Sequence of chain 1.A:
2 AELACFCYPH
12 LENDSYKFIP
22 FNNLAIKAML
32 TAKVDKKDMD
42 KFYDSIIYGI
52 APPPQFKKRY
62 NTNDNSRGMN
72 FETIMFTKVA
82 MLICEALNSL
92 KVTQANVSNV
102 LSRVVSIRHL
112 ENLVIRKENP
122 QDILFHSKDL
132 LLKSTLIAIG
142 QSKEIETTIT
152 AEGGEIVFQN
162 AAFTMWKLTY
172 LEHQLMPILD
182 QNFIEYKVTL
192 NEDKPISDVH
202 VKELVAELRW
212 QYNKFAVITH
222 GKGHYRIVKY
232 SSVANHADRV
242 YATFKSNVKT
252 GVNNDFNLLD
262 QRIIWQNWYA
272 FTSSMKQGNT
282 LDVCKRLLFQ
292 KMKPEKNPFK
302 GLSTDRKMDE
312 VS

Binding-site contacts:
Ligand atom O4' contacts residue ALA243 of chain 1.A at 3.6 Å.
Ligand atom O6 contacts residue THR244 of chain 1.A at 3.9 Å.
Ligand atom N7 contacts residue THR244 of chain 1.A at 3.7 Å.
Ligand atom C5 contacts residue THR244 of chain 1.A at 3.6 Å.
Ligand atom C4 contacts residue ARG240 of chain 1.A at 3.7 Å.
Ligand atom O2' contacts residue VAL105 of chain 1.A at 3.4 Å.
Ligand atom O4' contacts residue ARG240 of chain 1.A at 3.4 Å.
Ligand atom C5' contacts residue THR244 of chain 1.A at 3.3 Å.
Ligand atom OP2 contacts residue LYS223 of chain 1.A at 3.5 Å.
Ligand atom C5 contacts residue LYS223 of chain 1.A at 3.7 Å.
Ligand atom N1 contacts residue ARG104 of chain 1.A at 3.8 Å.
Ligand atom C6 contacts residue THR244 of chain 1.A at 3.7 Å.
Ligand atom N3 contacts residue ARG104 of chain 1.A at 3.5 Å (salt-bridge).
Ligand atom OP1 contacts residue ARG227 of chain 1.A at 3.2 Å (salt-bridge).
Ligand atom O6 contacts residue ASN248 of chain 1.A at 3.3 Å (h-bond).
Ligand atom O6 contacts residue LYS223 of chain 1.A at 3.3 Å (salt-bridge).
Ligand atom OP1 contacts residue ARG240 of chain 1.A at 3.1 Å (salt-bridge).
Ligand atom C1' contacts residue VAL105 of chain 1.A at 3.5 Å (hydrophobic).
Ligand atom C6 contacts residue LYS223 of chain 1.A at 3.8 Å.
Ligand atom C6 contacts residue ASN236 of chain 1.A at 3.5 Å.
Ligand atom C5 contacts residue ARG240 of chain 1.A at 3.8 Å.
Ligand atom N1 contacts residue ASN236 of chain 1.A at 3.3 Å (h-bond).
Ligand atom C6 contacts residue ARG104 of chain 1.A at 3.8 Å.
Ligand atom C8 contacts residue LYS223 of chain 1.A at 3.7 Å.
Ligand atom C8 contacts residue ARG240 of chain 1.A at 3.9 Å.
Ligand atom C5' contacts residue ARG240 of chain 1.A at 3.8 Å.
Ligand atom OP2 contacts residue ARG227 of chain 1.A at 3.1 Å (salt-bridge).
Ligand atom C2 contacts residue ARG104 of chain 1.A at 3.6 Å.
Ligand atom O4' contacts residue VAL105 of chain 1.A at 3.6 Å (h-bond).
Ligand atom N3 contacts residue VAL105 of chain 1.A at 3.9 Å.
Ligand atom C5' contacts residue SER107 of chain 1.A at 3.7 Å.
Ligand atom N1 contacts residue ASN248 of chain 1.A at 3.7 Å.
Ligand atom O5' contacts residue ARG240 of chain 1.A at 3.9 Å.
Ligand atom N7 contacts residue LYS223 of chain 1.A at 2.9 Å (salt-bridge).
Ligand atom O2' contacts residue ALA243 of chain 1.A at 3.6 Å.
Ligand atom N9 contacts residue ARG240 of chain 1.A at 3.7 Å.
Ligand atom N2 contacts residue ASP239 of chain 1.A at 3.3 Å.
Ligand atom N2 contacts residue ARG104 of chain 1.A at 3.7 Å.
Ligand atom O6 contacts residue ASN236 of chain 1.A at 3.3 Å (h-bond).
Ligand atom C4 contacts residue ARG104 of chain 1.A at 3.6 Å.

A small-molecule ligand and the protein it binds are described below.
Small molecule (SMILES): Nc1nc(=O)c2ncn([C@@H]3O[C@H](CO[P](=O)(O)O[C@H]4[C@@H](O)[C@H](n5cnc6c(=O)nc(N)[nH]c65)O[C@@H]4COP(=O)=O)[C@@H](OP(=O)=O)[C@H]3O)c2[nH]1